Sequence of chain 1.A:
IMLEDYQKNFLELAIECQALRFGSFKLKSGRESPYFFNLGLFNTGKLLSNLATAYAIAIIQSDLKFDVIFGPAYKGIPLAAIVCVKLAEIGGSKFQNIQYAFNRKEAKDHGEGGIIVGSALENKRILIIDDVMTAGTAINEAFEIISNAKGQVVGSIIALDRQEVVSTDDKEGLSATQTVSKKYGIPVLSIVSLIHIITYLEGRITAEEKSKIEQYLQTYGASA

Binding-site contacts:
Ligand atom O1A contacts residue MG1 of chain 1.F at 3.6 Å.
Ligand atom O2 contacts residue ASP133 of chain 1.B at 2.7 Å (salt-bridge).
Ligand atom O1A contacts residue LYS30 of chain 1.B at 3.5 Å.
Ligand atom O3A contacts residue MG1 of chain 1.F at 3.5 Å.
Ligand atom C2 contacts residue ASP133 of chain 1.B at 3.2 Å.
Ligand atom O1P contacts residue GLY138 of chain 1.B at 2.9 Å (h-bond).
Ligand atom O3P contacts residue ALA137 of chain 1.B at 3.0 Å (h-bond).
Ligand atom O1P contacts residue ALA137 of chain 1.B at 3.2 Å (h-bond).
Ligand atom O2P contacts residue THR139 of chain 1.B at 3.4 Å (h-bond).
Ligand atom C3 contacts residue ASP133 of chain 1.B at 3.3 Å.
Ligand atom O2B contacts residue LYS77 of chain 1.B at 3.3 Å.
Ligand atom PA contacts residue MG1 of chain 1.F at 3.4 Å.
Ligand atom C2 contacts residue MG1 of chain 1.F at 3.2 Å.
Ligand atom O3B contacts residue MG1 of chain 1.F at 2.3 Å.
Ligand atom O5 contacts residue ORO1 of chain 1.G at 3.6 Å (h-bond).
Ligand atom O2 contacts residue MG1 of chain 1.F at 2.5 Å.
Ligand atom O3B contacts residue LYS77 of chain 1.B at 3.2 Å (salt-bridge).
Ligand atom O2A contacts residue HIS112 of chain 1.A at 2.7 Å.
Ligand atom O2B contacts residue LYS110 of chain 1.A at 3.0 Å (salt-bridge).
Ligand atom O3 contacts residue ALA140 of chain 1.B at 3.5 Å.
Ligand atom O2A contacts residue LYS30 of chain 1.B at 3.4 Å.
Ligand atom O3B contacts residue TYR76 of chain 1.B at 3.0 Å (h-bond).
Ligand atom O4 contacts residue LYS30 of chain 1.B at 3.2 Å.
Ligand atom C3 contacts residue MG1 of chain 1.F at 3.5 Å.
Ligand atom O2B contacts residue ARG106 of chain 1.A at 2.7 Å (salt-bridge).
Ligand atom C5 contacts residue VAL134 of chain 1.B at 3.5 Å (hydrophobic).
Ligand atom O1B contacts residue ARG106 of chain 1.A at 3.1 Å (salt-bridge).
Ligand atom C1 contacts residue MG1 of chain 1.F at 3.5 Å.
Ligand atom O1B contacts residue TYR76 of chain 1.B at 3.6 Å.
Ligand atom O2P contacts residue ALA140 of chain 1.B at 2.8 Å (h-bond).
Ligand atom O1P contacts residue THR136 of chain 1.B at 2.8 Å (h-bond).
Ligand atom C4 contacts residue LYS30 of chain 1.B at 3.5 Å.
Ligand atom O1 contacts residue MG1 of chain 1.F at 2.5 Å.
Ligand atom PB contacts residue MG1 of chain 1.F at 3.5 Å.
Ligand atom O2P contacts residue LYS30 of chain 1.B at 2.8 Å (salt-bridge).
Ligand atom O3A contacts residue LYS110 of chain 1.A at 2.9 Å (salt-bridge).
Ligand atom O3 contacts residue MG1 of chain 1.F at 2.6 Å.
Ligand atom O3 contacts residue ASP132 of chain 1.B at 2.8 Å (salt-bridge).
Ligand atom O2A contacts residue LYS110 of chain 1.A at 3.5 Å.
Ligand atom O3 contacts residue ASP133 of chain 1.B at 3.6 Å (salt-bridge).

Sequence of chain 1.B:
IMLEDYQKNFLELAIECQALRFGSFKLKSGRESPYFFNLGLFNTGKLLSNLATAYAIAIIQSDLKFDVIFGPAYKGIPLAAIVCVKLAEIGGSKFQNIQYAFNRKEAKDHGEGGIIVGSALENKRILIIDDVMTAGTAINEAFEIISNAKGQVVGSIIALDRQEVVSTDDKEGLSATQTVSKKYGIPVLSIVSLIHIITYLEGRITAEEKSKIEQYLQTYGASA

This protein binds this small molecule.
Small molecule (SMILES): O=P(O)(O)OC[C@H]1O[C@H](O[P](=O)(O)OP(=O)(O)O)[C@H](O)[C@@H]1O